Sequence of chain 1.E:
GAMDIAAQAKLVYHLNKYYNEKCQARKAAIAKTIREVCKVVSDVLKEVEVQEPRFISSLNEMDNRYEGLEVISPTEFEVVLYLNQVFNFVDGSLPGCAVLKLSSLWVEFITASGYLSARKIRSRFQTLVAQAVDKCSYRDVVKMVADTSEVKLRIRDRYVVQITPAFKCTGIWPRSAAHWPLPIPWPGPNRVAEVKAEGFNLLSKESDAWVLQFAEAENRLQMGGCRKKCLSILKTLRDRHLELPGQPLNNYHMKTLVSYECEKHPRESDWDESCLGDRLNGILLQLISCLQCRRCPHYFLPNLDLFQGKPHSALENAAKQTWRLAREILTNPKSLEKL

A protein and the small-molecule ligand that binds it are described below.
Small molecule (SMILES): C[N+](C)(C)[O-]

Binding-site contacts:
Ligand atom CAA contacts residue SER147 of chain 1.E at 3.7 Å.
Ligand atom OAE contacts residue TYR148 of chain 1.E at 3.5 Å.
Ligand atom NAC contacts residue TYR148 of chain 1.E at 4.3 Å.
Ligand atom OAE contacts residue SER147 of chain 1.E at 3.4 Å (h-bond).
Ligand atom NAC contacts residue SER147 of chain 1.E at 4.1 Å.
Ligand atom CAB contacts residue TYR148 of chain 1.E at 4.0 Å (hydrophobic).